A small-molecule ligand and the protein it binds are described below.
Small molecule (SMILES): OC[C@H]1O[C@H](O[C@H]2[C@H](O)[C@@H](O)[C@@H](O[C@H]3[C@H](O)[C@@H](O)[C@@H](O[C@H]4[C@H](O)[C@@H](O)[C@@H](O[C@H]5[C@H](O)[C@@H](O)[C@@H](O[C@H]6[C@H](O)[C@@H](O)[C@@H](O[C@H]7[C@H](O)[C@@H](O)CO[C@@H]7CO)O[C@@H]6CO)O[C@@H]5CO)O[C@@H]4CO)O[C@@H]3CO)O[C@@H]2CO)[C@H](O)[C@@H](O)[C@@H]1O

Sequence of chain 1.A:
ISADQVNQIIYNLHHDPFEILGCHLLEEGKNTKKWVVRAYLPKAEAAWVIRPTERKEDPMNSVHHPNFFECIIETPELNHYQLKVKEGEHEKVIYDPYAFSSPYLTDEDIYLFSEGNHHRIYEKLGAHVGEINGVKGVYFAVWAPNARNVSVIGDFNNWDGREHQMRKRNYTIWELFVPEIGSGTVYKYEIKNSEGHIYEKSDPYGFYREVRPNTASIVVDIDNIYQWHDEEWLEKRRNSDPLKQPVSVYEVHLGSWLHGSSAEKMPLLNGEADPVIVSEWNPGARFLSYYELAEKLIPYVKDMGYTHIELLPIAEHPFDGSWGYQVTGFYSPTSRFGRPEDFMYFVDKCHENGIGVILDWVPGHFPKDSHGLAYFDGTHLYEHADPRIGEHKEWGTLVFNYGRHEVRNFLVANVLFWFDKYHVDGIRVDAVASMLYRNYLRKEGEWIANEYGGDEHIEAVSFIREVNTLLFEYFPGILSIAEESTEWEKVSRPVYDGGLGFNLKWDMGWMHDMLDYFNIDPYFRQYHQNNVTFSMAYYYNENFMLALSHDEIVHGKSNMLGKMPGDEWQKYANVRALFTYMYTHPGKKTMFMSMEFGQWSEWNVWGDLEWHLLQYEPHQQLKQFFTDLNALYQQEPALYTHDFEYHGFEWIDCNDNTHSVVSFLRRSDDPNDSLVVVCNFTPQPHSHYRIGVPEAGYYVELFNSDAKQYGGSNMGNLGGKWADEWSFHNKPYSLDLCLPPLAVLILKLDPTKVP

Binding-site contacts:
Ligand atom C6 contacts residue GLY740 of chain 1.A at 3.3 Å.
Ligand atom C6 contacts residue ALA731 of chain 1.A at 3.6 Å (hydrophobic).
Ligand atom C1 contacts residue GLU725 of chain 1.A at 3.9 Å.
Ligand atom O6 contacts residue TYR734 of chain 1.A at 3.7 Å.
Ligand atom C2 contacts residue ASN738 of chain 1.A at 3.9 Å.
Ligand atom O5 contacts residue ASN738 of chain 1.A at 3.4 Å (h-bond).
Ligand atom C6 contacts residue LYS745 of chain 1.A at 3.5 Å.
Ligand atom O2 contacts residue LEU742 of chain 1.A at 2.9 Å (h-bond).
Ligand atom O2 contacts residue ASN741 of chain 1.A at 3.5 Å (h-bond).
Ligand atom O3 contacts residue HIS712 of chain 1.A at 3.5 Å (h-bond).
Ligand atom O6 contacts residue ASN741 of chain 1.A at 3.6 Å.
Ligand atom C2 contacts residue GLU725 of chain 1.A at 3.4 Å.
Ligand atom O3 contacts residue SER711 of chain 1.A at 3.9 Å.
Ligand atom O3 contacts residue ASN728 of chain 1.A at 3.0 Å (h-bond).
Ligand atom O2 contacts residue GLY743 of chain 1.A at 3.3 Å.
Ligand atom O5 contacts residue CYS762 of chain 1.A at 3.9 Å.
Ligand atom C3 contacts residue GLU725 of chain 1.A at 3.5 Å.
Ligand atom O6 contacts residue CYS762 of chain 1.A at 3.9 Å.
Ligand atom C6 contacts residue ASN728 of chain 1.A at 3.7 Å.
Ligand atom O6 contacts residue ASN728 of chain 1.A at 2.9 Å (h-bond).
Ligand atom O3 contacts residue ASN738 of chain 1.A at 3.6 Å (h-bond).
Ligand atom O2 contacts residue SER711 of chain 1.A at 2.5 Å (h-bond).
Ligand atom O2 contacts residue GLU725 of chain 1.A at 3.4 Å (salt-bridge).
Ligand atom O6 contacts residue ASN738 of chain 1.A at 2.7 Å (h-bond).
Ligand atom O3 contacts residue GLU725 of chain 1.A at 2.6 Å (salt-bridge).
Ligand atom O6 contacts residue GLY740 of chain 1.A at 2.9 Å (h-bond).
Ligand atom C1 contacts residue ASN738 of chain 1.A at 3.9 Å.
Ligand atom O6 contacts residue LEU742 of chain 1.A at 3.9 Å.
Ligand atom C6 contacts residue ASN738 of chain 1.A at 3.9 Å.
Ligand atom C2 contacts residue SER711 of chain 1.A at 3.4 Å.
Ligand atom C3 contacts residue LEU742 of chain 1.A at 3.9 Å (hydrophobic).
Ligand atom C6 contacts residue LEU742 of chain 1.A at 3.2 Å (hydrophobic).
Ligand atom C6 contacts residue TYR734 of chain 1.A at 3.7 Å (hydrophobic).
Ligand atom O6 contacts residue ALA731 of chain 1.A at 3.5 Å.
Ligand atom C5 contacts residue LEU742 of chain 1.A at 3.7 Å (hydrophobic).
Ligand atom O2 contacts residue GLY740 of chain 1.A at 3.2 Å.
Ligand atom O5 contacts residue ASN728 of chain 1.A at 3.4 Å.
Ligand atom O5 contacts residue LYS745 of chain 1.A at 3.9 Å.
Ligand atom O6 contacts residue PHE727 of chain 1.A at 3.3 Å.
Ligand atom O4 contacts residue LEU742 of chain 1.A at 3.6 Å.